This small molecule binds to this protein.
Small molecule (SMILES): CC(C)CCC[C@@H](C)[C@H]1CC[C@H]2[C@@H]3CC=C4C[C@@H](O)CC[C@]4(C)[C@H]3CC[C@]12C

Sequence of chain 1.A:
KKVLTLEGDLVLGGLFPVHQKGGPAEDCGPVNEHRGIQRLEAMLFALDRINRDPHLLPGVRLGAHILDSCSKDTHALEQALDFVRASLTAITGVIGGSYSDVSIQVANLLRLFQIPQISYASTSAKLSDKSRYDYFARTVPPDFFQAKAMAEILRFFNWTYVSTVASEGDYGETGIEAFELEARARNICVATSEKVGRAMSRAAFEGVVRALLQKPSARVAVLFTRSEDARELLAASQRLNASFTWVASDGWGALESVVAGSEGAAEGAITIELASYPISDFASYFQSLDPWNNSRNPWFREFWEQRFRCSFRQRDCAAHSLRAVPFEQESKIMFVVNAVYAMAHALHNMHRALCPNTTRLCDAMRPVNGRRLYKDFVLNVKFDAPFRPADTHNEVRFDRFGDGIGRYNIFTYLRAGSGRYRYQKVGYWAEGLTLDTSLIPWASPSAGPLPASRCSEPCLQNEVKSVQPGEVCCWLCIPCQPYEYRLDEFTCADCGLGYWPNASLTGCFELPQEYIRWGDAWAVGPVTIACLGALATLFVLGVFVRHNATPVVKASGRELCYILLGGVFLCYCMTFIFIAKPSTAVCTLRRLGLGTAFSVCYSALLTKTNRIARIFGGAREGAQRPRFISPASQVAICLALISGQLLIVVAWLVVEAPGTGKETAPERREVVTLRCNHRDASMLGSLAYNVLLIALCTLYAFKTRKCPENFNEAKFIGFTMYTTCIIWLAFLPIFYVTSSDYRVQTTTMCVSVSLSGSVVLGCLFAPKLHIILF

Binding-site contacts:
Ligand atom C12 contacts residue PEF1 of chain 1.L at 4.5 Å.
Ligand atom C27 contacts residue PEF1 of chain 1.L at 4.3 Å.
Ligand atom C1 contacts residue PHE739 of chain 1.A at 3.5 Å (hydrophobic).
Ligand atom C3 contacts residue PEF1 of chain 1.L at 3.1 Å.
Ligand atom C15 contacts residue GLY825 of chain 1.B at 4.2 Å.
Ligand atom C6 contacts residue PEF1 of chain 1.L at 3.7 Å.
Ligand atom C22 contacts residue PEF1 of chain 1.L at 4.0 Å.
Ligand atom C1 contacts residue PEF1 of chain 1.L at 4.4 Å.
Ligand atom C19 contacts residue PRO830 of chain 1.B at 4.2 Å (hydrophobic).
Ligand atom C2 contacts residue ARG742 of chain 1.A at 4.0 Å.
Ligand atom C15 contacts residue PEF1 of chain 1.L at 4.1 Å.
Ligand atom O1 contacts residue ARG742 of chain 1.A at 4.0 Å.
Ligand atom C15 contacts residue ALA829 of chain 1.B at 4.4 Å (hydrophobic).
Ligand atom C2 contacts residue HIS833 of chain 1.B at 4.2 Å.
Ligand atom C24 contacts residue PEF1 of chain 1.L at 3.7 Å.
Ligand atom C2 contacts residue PHE739 of chain 1.A at 4.0 Å (hydrophobic).
Ligand atom C4 contacts residue PRO830 of chain 1.B at 3.7 Å (hydrophobic).
Ligand atom O1 contacts residue PEF1 of chain 1.L at 2.7 Å (h-bond).
Ligand atom C6 contacts residue PRO830 of chain 1.B at 3.6 Å (hydrophobic).
Ligand atom C15 contacts residue CYS826 of chain 1.B at 4.4 Å (hydrophobic).
Ligand atom C18 contacts residue ALA829 of chain 1.B at 3.6 Å (hydrophobic).
Ligand atom C17 contacts residue PEF1 of chain 1.L at 4.2 Å.
Ligand atom C19 contacts residue ALA829 of chain 1.B at 4.2 Å (hydrophobic).
Ligand atom C8 contacts residue ALA829 of chain 1.B at 4.0 Å (hydrophobic).
Ligand atom C3 contacts residue ARG742 of chain 1.A at 4.1 Å.
Ligand atom C2 contacts residue PEF1 of chain 1.L at 4.3 Å.
Ligand atom C7 contacts residue PRO830 of chain 1.B at 4.3 Å (hydrophobic).
Ligand atom C7 contacts residue PEF1 of chain 1.L at 4.3 Å.
Ligand atom C11 contacts residue PHE739 of chain 1.A at 4.4 Å (hydrophobic).
Ligand atom C4 contacts residue PEF1 of chain 1.L at 4.0 Å.
Ligand atom C16 contacts residue PEF1 of chain 1.L at 3.7 Å.
Ligand atom C5 contacts residue PRO830 of chain 1.B at 3.7 Å (hydrophobic).
Ligand atom C5 contacts residue PEF1 of chain 1.L at 4.0 Å.
Ligand atom C14 contacts residue ALA829 of chain 1.B at 4.5 Å (hydrophobic).
Ligand atom C19 contacts residue HIS833 of chain 1.B at 3.6 Å.
Ligand atom C25 contacts residue PEF1 of chain 1.L at 4.0 Å.

Sequence of chain 1.B:
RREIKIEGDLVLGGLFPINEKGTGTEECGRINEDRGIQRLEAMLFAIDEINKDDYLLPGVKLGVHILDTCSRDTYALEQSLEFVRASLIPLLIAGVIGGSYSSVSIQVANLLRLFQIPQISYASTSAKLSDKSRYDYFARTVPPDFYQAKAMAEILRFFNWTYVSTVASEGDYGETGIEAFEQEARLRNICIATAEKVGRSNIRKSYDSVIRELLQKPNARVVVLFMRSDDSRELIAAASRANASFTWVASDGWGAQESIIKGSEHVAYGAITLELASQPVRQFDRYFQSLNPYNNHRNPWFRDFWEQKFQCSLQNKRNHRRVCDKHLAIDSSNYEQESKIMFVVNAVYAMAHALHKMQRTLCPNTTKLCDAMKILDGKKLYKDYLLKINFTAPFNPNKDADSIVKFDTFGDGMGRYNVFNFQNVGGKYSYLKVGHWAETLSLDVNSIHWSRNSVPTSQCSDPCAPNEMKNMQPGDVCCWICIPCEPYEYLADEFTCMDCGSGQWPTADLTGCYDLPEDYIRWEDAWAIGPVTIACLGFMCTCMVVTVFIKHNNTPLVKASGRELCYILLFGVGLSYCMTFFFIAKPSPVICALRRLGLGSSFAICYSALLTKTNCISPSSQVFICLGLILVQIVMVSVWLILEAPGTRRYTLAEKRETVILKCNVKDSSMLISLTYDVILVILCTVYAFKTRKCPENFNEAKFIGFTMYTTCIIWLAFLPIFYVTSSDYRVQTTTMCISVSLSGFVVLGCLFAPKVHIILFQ